Sequence of chain 1.F:
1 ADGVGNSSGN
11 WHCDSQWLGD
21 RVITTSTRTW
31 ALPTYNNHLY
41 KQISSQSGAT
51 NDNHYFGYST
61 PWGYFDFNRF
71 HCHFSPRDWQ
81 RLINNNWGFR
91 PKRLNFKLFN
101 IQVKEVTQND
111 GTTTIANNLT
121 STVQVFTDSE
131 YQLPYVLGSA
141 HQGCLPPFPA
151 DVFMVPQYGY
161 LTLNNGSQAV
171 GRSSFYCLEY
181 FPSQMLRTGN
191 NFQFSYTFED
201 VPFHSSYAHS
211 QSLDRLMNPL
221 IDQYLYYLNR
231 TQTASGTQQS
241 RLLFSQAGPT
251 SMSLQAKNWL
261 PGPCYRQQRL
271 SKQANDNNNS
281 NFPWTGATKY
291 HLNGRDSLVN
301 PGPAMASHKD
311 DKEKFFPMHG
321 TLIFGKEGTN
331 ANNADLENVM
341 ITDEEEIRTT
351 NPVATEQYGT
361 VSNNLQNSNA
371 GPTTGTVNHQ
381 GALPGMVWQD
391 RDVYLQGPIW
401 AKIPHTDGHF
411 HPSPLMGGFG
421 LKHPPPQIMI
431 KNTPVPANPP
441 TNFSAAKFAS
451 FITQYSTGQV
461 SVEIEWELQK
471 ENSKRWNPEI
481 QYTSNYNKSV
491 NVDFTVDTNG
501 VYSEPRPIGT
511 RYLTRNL

A small-molecule ligand and the protein it binds are described below.
Small molecule (SMILES): Nc1ncnc2c1ncn2[C@H]1C[C@H](O)[C@@H](COP(=O)(O)O)O1

Sequence of chain 1.Q:
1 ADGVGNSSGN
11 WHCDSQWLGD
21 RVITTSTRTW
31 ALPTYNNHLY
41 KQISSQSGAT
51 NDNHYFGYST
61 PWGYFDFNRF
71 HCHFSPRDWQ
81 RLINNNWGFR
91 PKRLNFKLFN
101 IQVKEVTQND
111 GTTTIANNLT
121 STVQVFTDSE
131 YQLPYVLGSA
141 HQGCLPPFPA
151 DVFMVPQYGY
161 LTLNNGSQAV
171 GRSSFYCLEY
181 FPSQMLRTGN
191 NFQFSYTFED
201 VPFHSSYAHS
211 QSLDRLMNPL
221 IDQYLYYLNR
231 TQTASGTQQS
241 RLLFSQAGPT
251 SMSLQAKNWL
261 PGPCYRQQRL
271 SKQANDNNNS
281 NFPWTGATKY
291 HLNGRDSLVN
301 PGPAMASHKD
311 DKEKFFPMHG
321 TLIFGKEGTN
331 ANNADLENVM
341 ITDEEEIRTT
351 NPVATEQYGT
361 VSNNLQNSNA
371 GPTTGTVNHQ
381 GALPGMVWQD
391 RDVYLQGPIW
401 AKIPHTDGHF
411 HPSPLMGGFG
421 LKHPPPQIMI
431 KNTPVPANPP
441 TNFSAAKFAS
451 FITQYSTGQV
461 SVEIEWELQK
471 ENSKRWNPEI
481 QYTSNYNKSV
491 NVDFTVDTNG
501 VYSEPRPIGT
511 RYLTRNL

Binding-site contacts:
Ligand atom C2 contacts residue PRO202 of chain 1.Q at 4.0 Å (hydrophobic).
Ligand atom N9 contacts residue PRO202 of chain 1.Q at 4.3 Å.
Ligand atom O4' contacts residue PRO202 of chain 1.Q at 4.4 Å.
Ligand atom C2 contacts residue PRO412 of chain 1.Q at 4.2 Å (hydrophobic).
Ligand atom P contacts residue PRO202 of chain 1.Q at 4.4 Å.
Ligand atom O1P contacts residue PRO202 of chain 1.Q at 4.1 Å.
Ligand atom N6 contacts residue SER413 of chain 1.Q at 3.6 Å.
Ligand atom C4 contacts residue PRO412 of chain 1.Q at 4.1 Å (hydrophobic).
Ligand atom N1 contacts residue VAL201 of chain 1.Q at 4.0 Å.
Ligand atom N3 contacts residue PRO202 of chain 1.Q at 4.2 Å.
Ligand atom C4 contacts residue PRO202 of chain 1.Q at 4.0 Å (hydrophobic).
Ligand atom O3P contacts residue PRO202 of chain 1.Q at 4.1 Å.
Ligand atom N7 contacts residue HIS411 of chain 1.Q at 3.7 Å.
Ligand atom O5' contacts residue PRO202 of chain 1.Q at 4.1 Å.
Ligand atom N9 contacts residue HIS411 of chain 1.Q at 4.5 Å.
Ligand atom N6 contacts residue VAL201 of chain 1.Q at 4.5 Å.
Ligand atom N3 contacts residue PRO412 of chain 1.Q at 4.0 Å.
Ligand atom O3' contacts residue HIS409 of chain 1.F at 4.4 Å.
Ligand atom N7 contacts residue SER413 of chain 1.Q at 4.3 Å.
Ligand atom N1 contacts residue PRO412 of chain 1.Q at 3.7 Å.
Ligand atom C6 contacts residue VAL201 of chain 1.Q at 4.5 Å (hydrophobic).
Ligand atom C6 contacts residue PRO202 of chain 1.Q at 4.0 Å (hydrophobic).
Ligand atom N1 contacts residue GLY420 of chain 1.Q at 3.2 Å (h-bond).
Ligand atom C2' contacts residue HIS411 of chain 1.Q at 4.3 Å.
Ligand atom N6 contacts residue PRO412 of chain 1.Q at 3.6 Å.
Ligand atom C8 contacts residue HIS411 of chain 1.Q at 3.4 Å.
Ligand atom C5 contacts residue PRO202 of chain 1.Q at 3.9 Å (hydrophobic).
Ligand atom C5' contacts residue PRO202 of chain 1.Q at 4.2 Å (hydrophobic).
Ligand atom N6 contacts residue GLY420 of chain 1.Q at 3.6 Å.
Ligand atom N7 contacts residue PRO202 of chain 1.Q at 4.2 Å.
Ligand atom C6 contacts residue PRO412 of chain 1.Q at 3.6 Å (hydrophobic).
Ligand atom C5 contacts residue PRO412 of chain 1.Q at 4.1 Å (hydrophobic).
Ligand atom C6 contacts residue GLY420 of chain 1.Q at 4.3 Å.
Ligand atom N9 contacts residue PRO412 of chain 1.Q at 4.4 Å.
Ligand atom C2 contacts residue GLY420 of chain 1.Q at 3.8 Å.
Ligand atom C8 contacts residue PRO202 of chain 1.Q at 4.4 Å (hydrophobic).
Ligand atom C6 contacts residue SER413 of chain 1.Q at 4.4 Å.
Ligand atom N1 contacts residue PRO202 of chain 1.Q at 4.0 Å.